A small-molecule ligand and the protein it binds are described below.
Small molecule (SMILES): CC(=O)N[C@@H]1[C@@H](O)[C@H](O)[C@@H](CO)O[C@H]1O

Sequence of chain 1.C:
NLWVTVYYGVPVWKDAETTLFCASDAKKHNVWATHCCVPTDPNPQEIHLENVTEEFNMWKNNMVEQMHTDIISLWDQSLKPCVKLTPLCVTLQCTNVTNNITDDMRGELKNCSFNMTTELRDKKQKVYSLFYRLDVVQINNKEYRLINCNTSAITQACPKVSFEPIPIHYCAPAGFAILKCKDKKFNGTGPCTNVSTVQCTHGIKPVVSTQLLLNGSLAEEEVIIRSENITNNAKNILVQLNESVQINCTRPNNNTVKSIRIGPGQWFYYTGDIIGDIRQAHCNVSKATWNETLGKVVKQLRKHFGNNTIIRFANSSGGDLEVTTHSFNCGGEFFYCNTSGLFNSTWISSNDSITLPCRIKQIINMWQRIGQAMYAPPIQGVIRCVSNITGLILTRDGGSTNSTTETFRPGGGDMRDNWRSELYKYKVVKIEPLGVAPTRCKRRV

Binding-site contacts:
Ligand atom O7 contacts residue ASN340 of chain 1.C at 3.1 Å (h-bond).
Ligand atom C7 contacts residue ASN340 of chain 1.C at 3.1 Å.
Ligand atom O5 contacts residue ASN340 of chain 1.C at 2.5 Å (h-bond).
Ligand atom C8 contacts residue LYS336 of chain 1.C at 3.8 Å.
Ligand atom C5 contacts residue ASN340 of chain 1.C at 3.9 Å.
Ligand atom C1 contacts residue ASN340 of chain 1.C at 1.5 Å.
Ligand atom C8 contacts residue ALA337 of chain 1.C at 4.2 Å (hydrophobic).
Ligand atom C8 contacts residue ASN340 of chain 1.C at 4.1 Å.
Ligand atom C1 contacts residue TRP396 of chain 1.C at 4.2 Å (hydrophobic).
Ligand atom C2 contacts residue ASN340 of chain 1.C at 2.5 Å.
Ligand atom O5 contacts residue TRP396 of chain 1.C at 3.6 Å.
Ligand atom C3 contacts residue ASN340 of chain 1.C at 3.9 Å.
Ligand atom C5 contacts residue TRP396 of chain 1.C at 4.5 Å (hydrophobic).
Ligand atom C4 contacts residue ASN340 of chain 1.C at 4.4 Å.
Ligand atom N2 contacts residue ASN340 of chain 1.C at 2.8 Å (h-bond).
Ligand atom C6 contacts residue TRP396 of chain 1.C at 4.0 Å (hydrophobic).